Sequence of chain 1.A:
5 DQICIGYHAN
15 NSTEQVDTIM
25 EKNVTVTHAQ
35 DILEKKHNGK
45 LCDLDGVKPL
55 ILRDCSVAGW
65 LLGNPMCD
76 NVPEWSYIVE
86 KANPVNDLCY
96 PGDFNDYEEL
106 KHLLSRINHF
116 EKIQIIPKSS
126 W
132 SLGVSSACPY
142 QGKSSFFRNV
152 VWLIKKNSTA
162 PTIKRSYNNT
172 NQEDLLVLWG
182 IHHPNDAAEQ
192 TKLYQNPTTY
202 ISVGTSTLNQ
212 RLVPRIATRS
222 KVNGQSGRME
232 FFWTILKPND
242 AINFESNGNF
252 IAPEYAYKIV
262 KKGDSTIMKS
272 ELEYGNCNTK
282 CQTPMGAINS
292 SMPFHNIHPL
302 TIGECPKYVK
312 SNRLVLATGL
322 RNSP

Sequence of chain 1.E:
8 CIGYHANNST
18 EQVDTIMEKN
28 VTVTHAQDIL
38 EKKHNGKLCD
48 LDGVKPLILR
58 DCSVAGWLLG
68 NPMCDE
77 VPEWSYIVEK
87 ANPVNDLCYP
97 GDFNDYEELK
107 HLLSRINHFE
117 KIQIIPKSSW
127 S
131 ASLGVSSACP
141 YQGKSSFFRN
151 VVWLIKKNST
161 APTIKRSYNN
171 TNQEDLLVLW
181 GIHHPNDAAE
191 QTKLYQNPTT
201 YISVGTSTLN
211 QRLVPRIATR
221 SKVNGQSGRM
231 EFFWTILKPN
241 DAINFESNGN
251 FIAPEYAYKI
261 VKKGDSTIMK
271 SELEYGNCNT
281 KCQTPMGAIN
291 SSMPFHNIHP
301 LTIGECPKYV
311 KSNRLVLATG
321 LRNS

The small molecule below binds the protein below.
Small molecule (SMILES): CC(=O)N[C@H]1[C@H](O[C@H]2[C@H](O)[C@@H](NC(C)=O)CO[C@@H]2CO)O[C@H](CO)[C@@H](O)[C@@H]1O

Binding-site contacts:
Ligand atom O4 contacts residue ASN240 of chain 1.E at 3.7 Å.
Ligand atom C8 contacts residue ALA242 of chain 1.E at 4.1 Å (hydrophobic).
Ligand atom O5 contacts residue ASN240 of chain 1.E at 4.3 Å.
Ligand atom C7 contacts residue ASN169 of chain 1.E at 3.5 Å.
Ligand atom C2 contacts residue ASN240 of chain 1.E at 4.0 Å.
Ligand atom C4 contacts residue ASN169 of chain 1.E at 4.1 Å.
Ligand atom C5 contacts residue ASN240 of chain 1.E at 3.5 Å.
Ligand atom C1 contacts residue ASN169 of chain 1.E at 1.4 Å.
Ligand atom C8 contacts residue LYS222 of chain 1.A at 4.4 Å.
Ligand atom C7 contacts residue ASN240 of chain 1.E at 3.8 Å.
Ligand atom C8 contacts residue SER221 of chain 1.A at 3.4 Å.
Ligand atom O5 contacts residue ASN169 of chain 1.E at 2.2 Å (h-bond).
Ligand atom C3 contacts residue ASN240 of chain 1.E at 4.2 Å.
Ligand atom C7 contacts residue ALA242 of chain 1.E at 3.7 Å (hydrophobic).
Ligand atom C4 contacts residue ASN240 of chain 1.E at 4.1 Å.
Ligand atom O7 contacts residue ALA242 of chain 1.E at 3.8 Å.
Ligand atom C7 contacts residue SER221 of chain 1.A at 4.5 Å.
Ligand atom C6 contacts residue ASN240 of chain 1.E at 4.2 Å.
Ligand atom N2 contacts residue ASN169 of chain 1.E at 2.8 Å (h-bond).
Ligand atom C2 contacts residue ASN169 of chain 1.E at 2.3 Å.
Ligand atom O7 contacts residue ASN240 of chain 1.E at 3.4 Å (h-bond).
Ligand atom C5 contacts residue ASN169 of chain 1.E at 3.5 Å.
Ligand atom C3 contacts residue ASN169 of chain 1.E at 3.7 Å.
Ligand atom C1 contacts residue ASN240 of chain 1.E at 3.4 Å.
Ligand atom N2 contacts residue ALA242 of chain 1.E at 3.9 Å.
Ligand atom C8 contacts residue ASN240 of chain 1.E at 4.1 Å.
Ligand atom N2 contacts residue ASN240 of chain 1.E at 3.8 Å.
Ligand atom O7 contacts residue ASN169 of chain 1.E at 3.5 Å (h-bond).